The small molecule below binds the protein below.
Small molecule (SMILES): N[C@@H](CCC(=O)O)C(=O)O

Sequence of chain 3.A:
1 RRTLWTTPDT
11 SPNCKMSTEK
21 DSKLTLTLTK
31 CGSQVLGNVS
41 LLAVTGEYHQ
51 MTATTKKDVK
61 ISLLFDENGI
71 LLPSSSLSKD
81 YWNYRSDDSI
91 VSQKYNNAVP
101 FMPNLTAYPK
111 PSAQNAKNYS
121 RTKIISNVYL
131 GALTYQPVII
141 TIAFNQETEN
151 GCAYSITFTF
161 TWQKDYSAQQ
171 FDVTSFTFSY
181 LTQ

Binding-site contacts:
Ligand atom CG contacts residue ARG85 of chain 3.A at 4.2 Å.
Ligand atom O contacts residue VAL99 of chain 2.A at 3.8 Å.
Ligand atom N contacts residue GLN183 of chain 2.A at 1.9 Å.
Ligand atom OE1 contacts residue LYS30 of chain 2.A at 3.6 Å (salt-bridge).
Ligand atom OXT contacts residue GLN183 of chain 2.A at 3.7 Å.
Ligand atom OE1 contacts residue PRO100 of chain 2.A at 3.7 Å.
Ligand atom OE2 contacts residue ARG85 of chain 3.A at 4.4 Å.
Ligand atom CG contacts residue GLN183 of chain 2.A at 3.7 Å.
Ligand atom OE2 contacts residue GLY32 of chain 2.A at 4.1 Å.
Ligand atom N contacts residue ARG85 of chain 3.A at 4.4 Å.
Ligand atom OE2 contacts residue LYS30 of chain 2.A at 2.9 Å (salt-bridge).
Ligand atom C contacts residue VAL99 of chain 2.A at 4.0 Å (hydrophobic).
Ligand atom CA contacts residue GLN183 of chain 2.A at 2.9 Å.
Ligand atom CD contacts residue GLN183 of chain 2.A at 3.2 Å.
Ligand atom CD contacts residue THR182 of chain 2.A at 4.2 Å.
Ligand atom C contacts residue GLN183 of chain 2.A at 3.7 Å.
Ligand atom CD contacts residue LYS30 of chain 2.A at 3.6 Å.
Ligand atom OE2 contacts residue GLN183 of chain 2.A at 3.1 Å (h-bond).
Ligand atom CB contacts residue GLN183 of chain 2.A at 3.9 Å.
Ligand atom OXT contacts residue VAL99 of chain 2.A at 3.9 Å.
Ligand atom OE1 contacts residue GLN183 of chain 2.A at 3.7 Å.
Ligand atom OE2 contacts residue THR182 of chain 2.A at 3.1 Å (h-bond).

Sequence of chain 2.A:
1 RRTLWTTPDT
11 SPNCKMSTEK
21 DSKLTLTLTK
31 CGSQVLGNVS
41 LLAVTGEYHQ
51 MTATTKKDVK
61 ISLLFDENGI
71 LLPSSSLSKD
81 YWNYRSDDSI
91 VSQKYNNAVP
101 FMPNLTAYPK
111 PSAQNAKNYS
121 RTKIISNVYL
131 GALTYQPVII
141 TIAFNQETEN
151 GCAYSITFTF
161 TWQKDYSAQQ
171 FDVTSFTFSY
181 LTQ